Sequence of chain 1.A:
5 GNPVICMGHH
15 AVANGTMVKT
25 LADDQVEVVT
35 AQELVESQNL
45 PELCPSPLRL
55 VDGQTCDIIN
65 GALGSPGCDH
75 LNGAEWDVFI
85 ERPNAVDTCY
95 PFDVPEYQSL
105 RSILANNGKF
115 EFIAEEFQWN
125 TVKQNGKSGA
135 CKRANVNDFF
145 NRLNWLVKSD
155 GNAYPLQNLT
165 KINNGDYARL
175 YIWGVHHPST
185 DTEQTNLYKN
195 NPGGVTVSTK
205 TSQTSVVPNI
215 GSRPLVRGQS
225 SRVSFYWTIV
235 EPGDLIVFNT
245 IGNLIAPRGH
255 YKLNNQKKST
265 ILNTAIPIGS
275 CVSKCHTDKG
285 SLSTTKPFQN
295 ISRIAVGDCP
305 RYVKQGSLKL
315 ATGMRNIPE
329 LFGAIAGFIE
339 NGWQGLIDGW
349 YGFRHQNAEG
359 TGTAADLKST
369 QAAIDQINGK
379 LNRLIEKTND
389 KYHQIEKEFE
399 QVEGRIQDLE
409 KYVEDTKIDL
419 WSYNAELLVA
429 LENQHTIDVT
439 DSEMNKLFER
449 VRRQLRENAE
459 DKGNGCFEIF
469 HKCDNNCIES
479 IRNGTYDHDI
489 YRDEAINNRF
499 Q

This small molecule binds to this protein.
Small molecule (SMILES): CC(=O)N[C@@H]1[C@@H](O)[C@H](O)[C@@H](CO)O[C@H]1O

Binding-site contacts:
Ligand atom O5 contacts residue ASN294 of chain 1.A at 2.4 Å (h-bond).
Ligand atom C4 contacts residue ASN294 of chain 1.A at 4.2 Å.
Ligand atom C6 contacts residue SER41 of chain 1.A at 4.5 Å.
Ligand atom C1 contacts residue GLY310 of chain 1.A at 4.0 Å.
Ligand atom C5 contacts residue ASN294 of chain 1.A at 3.7 Å.
Ligand atom C1 contacts residue SER41 of chain 1.A at 4.0 Å.
Ligand atom C5 contacts residue GLY310 of chain 1.A at 4.2 Å.
Ligand atom C7 contacts residue ASN294 of chain 1.A at 3.6 Å.
Ligand atom O7 contacts residue ASN294 of chain 1.A at 3.8 Å.
Ligand atom O6 contacts residue SER41 of chain 1.A at 3.6 Å.
Ligand atom N2 contacts residue ASN294 of chain 1.A at 2.8 Å (h-bond).
Ligand atom C3 contacts residue ASN294 of chain 1.A at 3.8 Å.
Ligand atom C8 contacts residue ASN294 of chain 1.A at 4.0 Å.
Ligand atom C5 contacts residue SER41 of chain 1.A at 4.0 Å.
Ligand atom C2 contacts residue ASN294 of chain 1.A at 2.4 Å.
Ligand atom C6 contacts residue GLY310 of chain 1.A at 3.7 Å.
Ligand atom O6 contacts residue GLY310 of chain 1.A at 2.6 Å (h-bond).
Ligand atom O5 contacts residue SER41 of chain 1.A at 3.8 Å.
Ligand atom O5 contacts residue GLY310 of chain 1.A at 3.3 Å.
Ligand atom C1 contacts residue ASN294 of chain 1.A at 1.4 Å.